The small molecule below binds the protein below.
Small molecule (SMILES): CCCCCCCCCCCC[N+](C)(C)CCCS(=O)(=O)O

Sequence of chain 5.A:
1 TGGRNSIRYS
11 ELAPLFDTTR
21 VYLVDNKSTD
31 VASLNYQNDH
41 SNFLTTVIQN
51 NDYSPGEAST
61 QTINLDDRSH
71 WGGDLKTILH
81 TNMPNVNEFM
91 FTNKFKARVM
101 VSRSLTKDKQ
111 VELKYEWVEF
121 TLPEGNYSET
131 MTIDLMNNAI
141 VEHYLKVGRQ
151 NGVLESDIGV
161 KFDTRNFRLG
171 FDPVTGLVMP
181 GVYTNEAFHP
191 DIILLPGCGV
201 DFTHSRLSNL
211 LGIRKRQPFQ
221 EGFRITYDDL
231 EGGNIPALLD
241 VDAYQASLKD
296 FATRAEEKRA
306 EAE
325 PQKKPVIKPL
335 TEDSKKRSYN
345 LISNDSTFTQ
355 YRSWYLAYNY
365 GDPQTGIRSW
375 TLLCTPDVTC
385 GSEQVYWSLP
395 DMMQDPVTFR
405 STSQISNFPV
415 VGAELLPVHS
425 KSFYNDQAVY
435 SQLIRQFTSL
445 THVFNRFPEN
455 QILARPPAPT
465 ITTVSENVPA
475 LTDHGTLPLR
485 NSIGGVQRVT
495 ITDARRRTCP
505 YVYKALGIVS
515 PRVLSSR

Binding-site contacts:
Ligand atom O2S contacts residue GLY222 of chain 5.A at 3.4 Å (h-bond).
Ligand atom O1S contacts residue TRP374 of chain 5.A at 4.0 Å.
Ligand atom O2S contacts residue LYS215 of chain 5.A at 3.1 Å (salt-bridge).
Ligand atom S1 contacts residue LYS215 of chain 5.A at 4.1 Å.
Ligand atom S1 contacts residue ARG224 of chain 5.A at 4.0 Å.
Ligand atom S1 contacts residue TRP374 of chain 5.A at 4.4 Å.
Ligand atom C1 contacts residue ARG224 of chain 5.A at 4.1 Å.
Ligand atom C3 contacts residue TRP374 of chain 5.A at 4.0 Å (hydrophobic).
Ligand atom N1 contacts residue TRP374 of chain 5.A at 3.5 Å.
Ligand atom S1 contacts residue GLY222 of chain 5.A at 3.8 Å.
Ligand atom C3 contacts residue ASP229 of chain 5.A at 4.4 Å.
Ligand atom C2 contacts residue ARG224 of chain 5.A at 4.0 Å.
Ligand atom C1 contacts residue TRP374 of chain 5.A at 3.3 Å (hydrophobic).
Ligand atom O1S contacts residue GLY222 of chain 5.A at 3.0 Å (h-bond).
Ligand atom O1S contacts residue PHE223 of chain 5.A at 3.2 Å.
Ligand atom C2 contacts residue TRP374 of chain 5.A at 4.0 Å (hydrophobic).
Ligand atom O3S contacts residue ARG224 of chain 5.A at 3.8 Å.
Ligand atom O1S contacts residue LYS215 of chain 5.A at 3.9 Å.
Ligand atom O1S contacts residue ARG224 of chain 5.A at 2.9 Å (salt-bridge).